This small molecule binds to this protein.
Small molecule (SMILES): CC(=O)N[C@@H]1[C@@H](O)[C@H](O)[C@@H](CO)O[C@H]1O

Binding-site contacts:
Ligand atom C6 contacts residue ALA19 of chain 1.C at 4.1 Å (hydrophobic).
Ligand atom N2 contacts residue SER22 of chain 1.C at 4.4 Å.
Ligand atom O5 contacts residue TRP23 of chain 1.C at 4.1 Å.
Ligand atom C5 contacts residue ALA19 of chain 1.C at 4.3 Å (hydrophobic).
Ligand atom O6 contacts residue ALA19 of chain 1.C at 3.9 Å.
Ligand atom C7 contacts residue ASN20 of chain 1.C at 3.5 Å.
Ligand atom C1 contacts residue ALA19 of chain 1.C at 4.2 Å (hydrophobic).
Ligand atom O5 contacts residue ASN20 of chain 1.C at 2.4 Å (h-bond).
Ligand atom O7 contacts residue ASN20 of chain 1.C at 3.5 Å (h-bond).
Ligand atom N2 contacts residue ASN20 of chain 1.C at 3.0 Å (h-bond).
Ligand atom C3 contacts residue ASN20 of chain 1.C at 3.9 Å.
Ligand atom C1 contacts residue ASN20 of chain 1.C at 1.5 Å.
Ligand atom C8 contacts residue SER22 of chain 1.C at 4.4 Å.
Ligand atom C6 contacts residue TRP23 of chain 1.C at 4.4 Å (hydrophobic).
Ligand atom C5 contacts residue TRP23 of chain 1.C at 4.2 Å (hydrophobic).
Ligand atom C5 contacts residue ASN20 of chain 1.C at 3.7 Å.
Ligand atom C4 contacts residue ASN20 of chain 1.C at 4.2 Å.
Ligand atom C1 contacts residue TRP23 of chain 1.C at 4.0 Å (hydrophobic).
Ligand atom C2 contacts residue ASN20 of chain 1.C at 2.5 Å.
Ligand atom O5 contacts residue ALA19 of chain 1.C at 3.4 Å.

Sequence of chain 1.C:
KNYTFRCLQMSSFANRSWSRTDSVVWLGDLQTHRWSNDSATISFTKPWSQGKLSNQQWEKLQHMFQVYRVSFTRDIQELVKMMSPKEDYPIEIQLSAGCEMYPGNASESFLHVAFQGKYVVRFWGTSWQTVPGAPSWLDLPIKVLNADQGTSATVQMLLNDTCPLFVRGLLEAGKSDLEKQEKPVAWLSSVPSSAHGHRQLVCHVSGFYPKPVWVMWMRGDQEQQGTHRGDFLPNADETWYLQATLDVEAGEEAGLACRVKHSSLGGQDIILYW